Sequence of chain 26.B:
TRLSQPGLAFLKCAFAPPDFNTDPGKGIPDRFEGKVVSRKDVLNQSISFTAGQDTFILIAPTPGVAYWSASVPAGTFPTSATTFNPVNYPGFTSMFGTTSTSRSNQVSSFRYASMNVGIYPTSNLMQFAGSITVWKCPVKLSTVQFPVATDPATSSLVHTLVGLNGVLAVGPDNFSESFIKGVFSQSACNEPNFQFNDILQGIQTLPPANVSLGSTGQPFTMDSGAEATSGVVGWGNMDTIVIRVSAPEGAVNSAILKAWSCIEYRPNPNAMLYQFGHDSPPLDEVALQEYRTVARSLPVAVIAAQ

This protein binds this small molecule.
Small molecule (SMILES): CC(C)[C@H](NC(=O)[C@H](CCCN=C(N)N)NC(=O)[C@@H](N)CCC(=O)O)C(=O)N[C@H](C=O)CCCCN

Binding-site contacts:
Ligand atom CG2 contacts residue PHE76 of chain 26.B at 3.8 Å (hydrophobic).